Binding-site contacts:
Ligand atom C3 contacts residue TYR197 of chain 26.C at 3.8 Å (hydrophobic).
Ligand atom N5 contacts residue TYR197 of chain 26.C at 3.8 Å.
Ligand atom N3 contacts residue ASN198 of chain 26.C at 2.3 Å (h-bond).
Ligand atom N2 contacts residue ASN198 of chain 26.C at 3.3 Å (h-bond).
Ligand atom C15 contacts residue ALA194 of chain 26.C at 3.5 Å (hydrophobic).
Ligand atom C6 contacts residue ASN105 of chain 26.C at 3.6 Å.
Ligand atom F2 contacts residue MET221 of chain 26.C at 2.9 Å.
Ligand atom C14 contacts residue LEU218 of chain 26.C at 3.5 Å (hydrophobic).
Ligand atom N6 contacts residue MET221 of chain 26.C at 3.2 Å.
Ligand atom F2 contacts residue TYR128 of chain 26.C at 3.4 Å.
Ligand atom C17 contacts residue ALA194 of chain 26.C at 3.6 Å (hydrophobic).
Ligand atom C13 contacts residue LEU218 of chain 26.C at 3.6 Å (hydrophobic).
Ligand atom F3 contacts residue LEU106 of chain 26.C at 3.5 Å.
Ligand atom F3 contacts residue ILE104 of chain 26.C at 3.7 Å.
Ligand atom F1 contacts residue SER126 of chain 26.C at 3.6 Å.
Ligand atom N6 contacts residue LEU218 of chain 26.C at 3.4 Å (h-bond).
Ligand atom C17 contacts residue ASN198 of chain 26.C at 3.7 Å.
Ligand atom C13 contacts residue ASN198 of chain 26.C at 2.6 Å.
Ligand atom C2 contacts residue MET221 of chain 26.C at 3.8 Å (hydrophobic).
Ligand atom C6 contacts residue ILE104 of chain 26.C at 3.3 Å (hydrophobic).
Ligand atom C15 contacts residue SER198 of chain 26.B at 3.6 Å.
Ligand atom C15 contacts residue ASN198 of chain 26.C at 2.5 Å.
Ligand atom N5 contacts residue ASN198 of chain 26.C at 3.0 Å (h-bond).
Ligand atom C4 contacts residue ASN105 of chain 26.C at 3.4 Å.
Ligand atom C9 contacts residue ASN198 of chain 26.C at 3.1 Å.
Ligand atom N6 contacts residue ASN219 of chain 26.C at 3.5 Å.
Ligand atom C12 contacts residue LEU218 of chain 26.C at 3.6 Å (hydrophobic).
Ligand atom C15 contacts residue LEU218 of chain 26.C at 3.8 Å (hydrophobic).
Ligand atom N3 contacts residue TYR197 of chain 26.C at 3.9 Å.
Ligand atom C18 contacts residue ILE104 of chain 26.C at 3.9 Å (hydrophobic).
Ligand atom N1 contacts residue ASN219 of chain 26.C at 3.9 Å.
Ligand atom C1 contacts residue TYR197 of chain 26.C at 3.8 Å (hydrophobic).
Ligand atom C6 contacts residue MET221 of chain 26.C at 3.8 Å (hydrophobic).
Ligand atom F3 contacts residue TYR128 of chain 26.C at 3.4 Å.
Ligand atom C4 contacts residue MET221 of chain 26.C at 3.7 Å (hydrophobic).
Ligand atom C11 contacts residue LEU218 of chain 26.C at 3.6 Å (hydrophobic).
Ligand atom C13 contacts residue ALA196 of chain 26.C at 3.8 Å (hydrophobic).
Ligand atom N4 contacts residue LEU218 of chain 26.C at 3.0 Å (h-bond).
Ligand atom C10 contacts residue LEU218 of chain 26.C at 3.4 Å (hydrophobic).
Ligand atom F2 contacts residue ILE104 of chain 26.C at 3.4 Å.

Sequence of chain 26.B:
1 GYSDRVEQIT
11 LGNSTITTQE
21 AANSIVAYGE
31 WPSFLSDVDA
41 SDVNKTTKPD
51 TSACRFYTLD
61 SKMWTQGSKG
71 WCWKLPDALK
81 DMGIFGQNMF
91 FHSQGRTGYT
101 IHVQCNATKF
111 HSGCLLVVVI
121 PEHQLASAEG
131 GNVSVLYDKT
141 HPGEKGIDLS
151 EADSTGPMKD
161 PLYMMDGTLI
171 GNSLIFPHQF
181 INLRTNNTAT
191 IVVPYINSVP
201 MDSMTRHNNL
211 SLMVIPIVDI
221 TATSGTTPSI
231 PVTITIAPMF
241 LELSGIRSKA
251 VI

Sequence of chain 26.C:
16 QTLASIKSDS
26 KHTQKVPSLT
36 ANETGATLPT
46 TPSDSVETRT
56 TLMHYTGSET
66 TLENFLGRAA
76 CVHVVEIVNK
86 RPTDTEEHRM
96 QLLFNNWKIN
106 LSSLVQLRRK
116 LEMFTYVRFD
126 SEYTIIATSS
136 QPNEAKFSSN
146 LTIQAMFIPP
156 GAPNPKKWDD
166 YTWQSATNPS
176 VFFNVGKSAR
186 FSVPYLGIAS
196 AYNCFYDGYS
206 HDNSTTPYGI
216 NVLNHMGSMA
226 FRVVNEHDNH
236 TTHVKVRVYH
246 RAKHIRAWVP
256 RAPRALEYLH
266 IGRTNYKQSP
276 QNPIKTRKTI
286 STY

Sequence of chain 24.D:
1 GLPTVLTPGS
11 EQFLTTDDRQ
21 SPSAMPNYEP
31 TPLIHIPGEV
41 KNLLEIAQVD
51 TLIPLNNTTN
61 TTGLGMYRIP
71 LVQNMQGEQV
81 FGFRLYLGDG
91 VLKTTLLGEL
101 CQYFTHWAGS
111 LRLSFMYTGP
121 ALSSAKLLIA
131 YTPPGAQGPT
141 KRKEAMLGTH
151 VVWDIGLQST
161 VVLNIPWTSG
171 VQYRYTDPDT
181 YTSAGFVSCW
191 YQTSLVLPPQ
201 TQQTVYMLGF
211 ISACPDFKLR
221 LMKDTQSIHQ

A small-molecule ligand and the protein it binds are described below.
Small molecule (SMILES): Nc1nc(-c2ccccc2)nc2[nH]nc(Nc3ccc(C(F)(F)F)cc3)c12